Sequence of chain 1.B:
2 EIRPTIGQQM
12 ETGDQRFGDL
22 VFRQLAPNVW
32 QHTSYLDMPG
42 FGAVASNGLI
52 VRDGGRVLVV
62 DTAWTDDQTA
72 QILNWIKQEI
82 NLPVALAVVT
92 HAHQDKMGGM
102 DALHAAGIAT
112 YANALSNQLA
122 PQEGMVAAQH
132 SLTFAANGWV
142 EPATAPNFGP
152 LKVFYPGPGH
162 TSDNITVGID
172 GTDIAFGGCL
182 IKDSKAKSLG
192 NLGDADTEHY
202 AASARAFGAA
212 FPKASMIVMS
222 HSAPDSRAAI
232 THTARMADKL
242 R

A small-molecule ligand and the protein it binds are described below.
Small molecule (SMILES): CC1(C)S[C@H]([C@H](NC(=O)[C@H](N)c2ccccc2)C(=O)O)N[C@H]1C(=O)O

Binding-site contacts:
Ligand atom C13 contacts residue ZN1 of chain 1.H at 3.3 Å.
Ligand atom C13 contacts residue ASP96 of chain 1.B at 3.3 Å.
Ligand atom O3 contacts residue TRP65 of chain 1.B at 3.5 Å.
Ligand atom N3 contacts residue ASP96 of chain 1.B at 3.1 Å (salt-bridge).
Ligand atom C16 contacts residue ZN1 of chain 1.H at 3.6 Å.
Ligand atom C11 contacts residue TRP65 of chain 1.B at 3.7 Å (hydrophobic).
Ligand atom N2 contacts residue GLN95 of chain 1.B at 2.9 Å (h-bond).
Ligand atom C2 contacts residue LYS183 of chain 1.B at 3.3 Å.
Ligand atom C13 contacts residue OH1 of chain 1.I at 3.5 Å.
Ligand atom C16 contacts residue HIS222 of chain 1.B at 3.2 Å.
Ligand atom OXT contacts residue OH1 of chain 1.I at 2.8 Å (h-bond).
Ligand atom O4 contacts residue HIS94 of chain 1.B at 3.5 Å (h-bond).
Ligand atom O3 contacts residue GLN95 of chain 1.B at 3.3 Å.
Ligand atom O2 contacts residue LYS183 of chain 1.B at 3.2 Å (salt-bridge).
Ligand atom C10 contacts residue LEU37 of chain 1.B at 3.4 Å (hydrophobic).
Ligand atom O3 contacts residue ASP96 of chain 1.B at 3.5 Å (salt-bridge).
Ligand atom OXT contacts residue ZN1 of chain 1.G at 2.1 Å.
Ligand atom C15 contacts residue OH1 of chain 1.I at 3.4 Å.
Ligand atom O4 contacts residue ASN192 of chain 1.B at 3.0 Å (h-bond).
Ligand atom O1 contacts residue GLY191 of chain 1.B at 3.4 Å.
Ligand atom O2 contacts residue HIS222 of chain 1.B at 2.9 Å (h-bond).
Ligand atom C14 contacts residue ASP96 of chain 1.B at 3.7 Å.
Ligand atom C9 contacts residue MET39 of chain 1.B at 3.6 Å (hydrophobic).
Ligand atom C2 contacts residue ZN1 of chain 1.H at 2.9 Å.
Ligand atom O1 contacts residue ASN192 of chain 1.B at 3.1 Å (h-bond).
Ligand atom O2 contacts residue CYS180 of chain 1.B at 3.2 Å.
Ligand atom N3 contacts residue HIS222 of chain 1.B at 3.6 Å (h-bond).
Ligand atom N3 contacts residue OH1 of chain 1.I at 3.0 Å (h-bond).
Ligand atom OXT contacts residue HIS161 of chain 1.B at 2.8 Å (h-bond).
Ligand atom C15 contacts residue HIS94 of chain 1.B at 3.2 Å.
Ligand atom C2 contacts residue HIS222 of chain 1.B at 3.7 Å.
Ligand atom OXT contacts residue HIS94 of chain 1.B at 2.9 Å (h-bond).
Ligand atom O1 contacts residue LYS183 of chain 1.B at 2.8 Å (salt-bridge).
Ligand atom C12 contacts residue ZN1 of chain 1.H at 3.1 Å.
Ligand atom C11 contacts residue LEU37 of chain 1.B at 3.8 Å (hydrophobic).
Ligand atom C14 contacts residue OH1 of chain 1.I at 3.3 Å.
Ligand atom O2 contacts residue ZN1 of chain 1.H at 2.1 Å.
Ligand atom C1 contacts residue ASN192 of chain 1.B at 3.7 Å.
Ligand atom N3 contacts residue ZN1 of chain 1.H at 2.2 Å.
Ligand atom C15 contacts residue ZN1 of chain 1.G at 3.1 Å.